Sequence of chain 2.A:
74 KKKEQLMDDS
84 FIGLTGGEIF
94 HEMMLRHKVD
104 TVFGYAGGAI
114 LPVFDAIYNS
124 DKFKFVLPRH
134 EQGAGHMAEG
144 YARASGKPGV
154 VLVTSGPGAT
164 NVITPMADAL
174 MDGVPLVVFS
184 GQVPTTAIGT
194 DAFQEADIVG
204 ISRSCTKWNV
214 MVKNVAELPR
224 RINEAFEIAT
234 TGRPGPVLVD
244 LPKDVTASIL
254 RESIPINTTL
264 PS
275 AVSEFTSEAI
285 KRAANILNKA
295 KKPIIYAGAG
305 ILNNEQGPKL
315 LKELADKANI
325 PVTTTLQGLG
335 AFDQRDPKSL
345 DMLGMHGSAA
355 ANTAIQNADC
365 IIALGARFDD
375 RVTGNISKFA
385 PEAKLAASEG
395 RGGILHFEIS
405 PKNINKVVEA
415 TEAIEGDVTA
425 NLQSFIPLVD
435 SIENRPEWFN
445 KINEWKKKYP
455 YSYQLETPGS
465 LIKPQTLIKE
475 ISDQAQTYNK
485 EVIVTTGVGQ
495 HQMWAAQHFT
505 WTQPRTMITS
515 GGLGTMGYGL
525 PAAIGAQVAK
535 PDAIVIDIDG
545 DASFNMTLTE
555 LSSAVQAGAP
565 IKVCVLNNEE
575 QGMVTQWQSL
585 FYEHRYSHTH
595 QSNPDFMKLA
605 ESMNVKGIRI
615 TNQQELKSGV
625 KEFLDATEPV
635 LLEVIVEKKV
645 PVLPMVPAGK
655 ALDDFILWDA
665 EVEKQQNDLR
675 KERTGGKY

Sequence of chain 3.A:
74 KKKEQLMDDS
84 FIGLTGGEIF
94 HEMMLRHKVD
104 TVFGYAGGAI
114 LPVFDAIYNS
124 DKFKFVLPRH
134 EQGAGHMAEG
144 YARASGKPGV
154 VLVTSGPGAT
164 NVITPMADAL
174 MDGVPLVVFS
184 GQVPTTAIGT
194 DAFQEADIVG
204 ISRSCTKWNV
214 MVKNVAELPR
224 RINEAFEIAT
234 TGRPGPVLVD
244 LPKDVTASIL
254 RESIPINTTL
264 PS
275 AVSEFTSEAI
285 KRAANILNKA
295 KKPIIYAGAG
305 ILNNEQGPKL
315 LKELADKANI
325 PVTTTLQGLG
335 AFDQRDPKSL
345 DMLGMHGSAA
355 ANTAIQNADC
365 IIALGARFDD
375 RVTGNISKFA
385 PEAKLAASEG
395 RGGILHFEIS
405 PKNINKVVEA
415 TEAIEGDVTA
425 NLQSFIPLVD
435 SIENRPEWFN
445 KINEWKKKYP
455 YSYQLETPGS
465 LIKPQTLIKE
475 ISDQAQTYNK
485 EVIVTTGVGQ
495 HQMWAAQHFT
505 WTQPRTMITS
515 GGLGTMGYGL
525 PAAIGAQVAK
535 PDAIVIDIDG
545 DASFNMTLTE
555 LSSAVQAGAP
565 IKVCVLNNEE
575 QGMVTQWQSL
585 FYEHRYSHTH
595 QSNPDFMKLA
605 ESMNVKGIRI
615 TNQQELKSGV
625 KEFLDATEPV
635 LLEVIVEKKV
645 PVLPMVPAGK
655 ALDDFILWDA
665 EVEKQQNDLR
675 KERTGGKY

Binding-site contacts:
Ligand atom N19 contacts residue TRP581 of chain 2.A at 3.5 Å (h-bond).
Ligand atom O22 contacts residue MET577 of chain 2.A at 3.5 Å (h-bond).
Ligand atom C23 contacts residue TRP581 of chain 2.A at 3.8 Å (hydrophobic).
Ligand atom C06 contacts residue PHE196 of chain 3.A at 3.3 Å (hydrophobic).
Ligand atom C07 contacts residue VAL186 of chain 3.A at 3.6 Å (hydrophobic).
Ligand atom C03 contacts residue PRO187 of chain 3.A at 3.7 Å (hydrophobic).
Ligand atom N19 contacts residue GLY111 of chain 3.A at 3.4 Å.
Ligand atom N14 contacts residue TRP581 of chain 2.A at 3.8 Å.
Ligand atom C01 contacts residue ALA190 of chain 3.A at 3.6 Å (hydrophobic).
Ligand atom O24 contacts residue TRP581 of chain 2.A at 3.7 Å.
Ligand atom O11 contacts residue ALA652 of chain 2.A at 3.2 Å.
Ligand atom C20 contacts residue TRP581 of chain 2.A at 3.1 Å (hydrophobic).
Ligand atom C07 contacts residue PHE196 of chain 3.A at 3.4 Å (hydrophobic).
Ligand atom N15 contacts residue TRP581 of chain 2.A at 3.4 Å.
Ligand atom O12 contacts residue ALA652 of chain 2.A at 3.5 Å.
Ligand atom O24 contacts residue PHE196 of chain 3.A at 3.7 Å.
Ligand atom C23 contacts residue MET577 of chain 2.A at 3.7 Å (hydrophobic).
Ligand atom C25 contacts residue FAD1 of chain 2.B at 3.4 Å.
Ligand atom C18 contacts residue TRP581 of chain 2.A at 3.6 Å (hydrophobic).
Ligand atom C16 contacts residue TRP581 of chain 2.A at 3.3 Å (hydrophobic).
Ligand atom N21 contacts residue TRP581 of chain 2.A at 3.2 Å (h-bond).
Ligand atom C01 contacts residue ASP374 of chain 2.A at 3.4 Å.
Ligand atom S10 contacts residue LYS246 of chain 3.A at 3.4 Å (salt-bridge).
Ligand atom C02 contacts residue ARG375 of chain 2.A at 3.5 Å.
Ligand atom O24 contacts residue MET349 of chain 2.A at 3.6 Å.
Ligand atom C23 contacts residue VAL578 of chain 2.A at 3.6 Å (hydrophobic).
Ligand atom N09 contacts residue LYS246 of chain 3.A at 3.1 Å (salt-bridge).
Ligand atom O24 contacts residue ARG375 of chain 2.A at 3.3 Å (salt-bridge).
Ligand atom C17 contacts residue MET577 of chain 2.A at 3.7 Å (hydrophobic).
Ligand atom C03 contacts residue ARG375 of chain 2.A at 3.5 Å.
Ligand atom O11 contacts residue LYS246 of chain 3.A at 2.8 Å (salt-bridge).
Ligand atom C13 contacts residue TRP581 of chain 2.A at 3.7 Å (hydrophobic).
Ligand atom N14 contacts residue ARG375 of chain 2.A at 3.0 Å (salt-bridge).
Ligand atom C02 contacts residue PRO187 of chain 3.A at 3.8 Å (hydrophobic).
Ligand atom C06 contacts residue VAL186 of chain 3.A at 3.6 Å (hydrophobic).
Ligand atom C23 contacts residue GLY111 of chain 3.A at 3.7 Å.
Ligand atom O12 contacts residue ARG375 of chain 2.A at 3.2 Å (salt-bridge).
Ligand atom C17 contacts residue TRP581 of chain 2.A at 3.6 Å (hydrophobic).
Ligand atom C25 contacts residue PHE196 of chain 3.A at 3.8 Å (hydrophobic).
Ligand atom CL contacts residue ALA112 of chain 3.A at 3.7 Å.

This protein binds this small molecule.
Small molecule (SMILES): COc1cc(OC)n2nc(S(=O)(=O)Nc3c(Cl)ccc(C)c3Cl)nc2n1